Sequence of chain 1.I:
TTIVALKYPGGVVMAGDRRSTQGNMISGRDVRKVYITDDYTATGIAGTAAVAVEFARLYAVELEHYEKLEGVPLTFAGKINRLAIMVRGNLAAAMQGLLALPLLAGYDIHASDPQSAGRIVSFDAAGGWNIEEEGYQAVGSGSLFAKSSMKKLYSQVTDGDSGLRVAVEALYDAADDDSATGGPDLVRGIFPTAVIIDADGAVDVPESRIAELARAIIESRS

Binding-site contacts:
Ligand atom C10 contacts residue ALA52 of chain 1.I at 3.5 Å (hydrophobic).
Ligand atom C24 contacts residue ASP124 of chain 1.J at 3.6 Å.
Ligand atom C21 contacts residue ASP124 of chain 1.J at 3.5 Å.
Ligand atom C19 contacts residue THR21 of chain 1.I at 3.4 Å.
Ligand atom C20 contacts residue THR21 of chain 1.I at 3.7 Å.
Ligand atom N03 contacts residue THR21 of chain 1.I at 2.7 Å (h-bond).
Ligand atom C27 contacts residue SER122 of chain 1.J at 3.6 Å.
Ligand atom C22 contacts residue GLN22 of chain 1.I at 3.7 Å.
Ligand atom C27 contacts residue PHE123 of chain 1.J at 3.6 Å (hydrophobic).
Ligand atom C15 contacts residue ALA49 of chain 1.I at 3.5 Å (hydrophobic).
Ligand atom N06 contacts residue THR1 of chain 1.I at 3.7 Å.
Ligand atom O28 contacts residue SER27 of chain 1.I at 2.7 Å (h-bond).
Ligand atom C16 contacts residue ALA49 of chain 1.I at 3.7 Å (hydrophobic).
Ligand atom O39 contacts residue GLN22 of chain 1.I at 3.7 Å.
Ligand atom O18 contacts residue THR21 of chain 1.I at 3.2 Å (h-bond).
Ligand atom C10 contacts residue ILE45 of chain 1.I at 3.2 Å (hydrophobic).
Ligand atom C07 contacts residue THR1 of chain 1.I at 3.2 Å.
Ligand atom C16 contacts residue VAL31 of chain 1.I at 3.6 Å (hydrophobic).
Ligand atom C07 contacts residue LYS33 of chain 1.I at 3.7 Å.
Ligand atom C04 contacts residue THR21 of chain 1.I at 3.6 Å.
Ligand atom O01 contacts residue ALA49 of chain 1.I at 3.1 Å (h-bond).
Ligand atom C13 contacts residue ALA49 of chain 1.I at 3.7 Å (hydrophobic).
Ligand atom C02 contacts residue THR21 of chain 1.I at 3.6 Å.
Ligand atom O18 contacts residue SER20 of chain 1.I at 3.3 Å.
Ligand atom C11 contacts residue ALA52 of chain 1.I at 3.7 Å (hydrophobic).
Ligand atom N29 contacts residue ASP124 of chain 1.J at 2.9 Å (salt-bridge).
Ligand atom C21 contacts residue SER20 of chain 1.I at 3.7 Å.
Ligand atom C22 contacts residue SER27 of chain 1.I at 3.6 Å.
Ligand atom C14 contacts residue ALA49 of chain 1.I at 3.5 Å (hydrophobic).
Ligand atom N06 contacts residue GLY47 of chain 1.I at 2.9 Å (h-bond).
Ligand atom C09 contacts residue LYS33 of chain 1.I at 3.6 Å.
Ligand atom C20 contacts residue ASP124 of chain 1.J at 3.7 Å.
Ligand atom C15 contacts residue VAL31 of chain 1.I at 3.4 Å (hydrophobic).
Ligand atom C24 contacts residue GLY128 of chain 1.J at 3.5 Å.
Ligand atom C34 contacts residue ALA126 of chain 1.J at 3.7 Å (hydrophobic).
Ligand atom C36 contacts residue MET95 of chain 1.J at 3.6 Å (hydrophobic).
Ligand atom C09 contacts residue ILE45 of chain 1.I at 3.4 Å (hydrophobic).
Ligand atom O28 contacts residue GLN22 of chain 1.I at 3.0 Å (h-bond).
Ligand atom C10 contacts residue LYS33 of chain 1.I at 3.6 Å.
Ligand atom C25 contacts residue TRP129 of chain 1.J at 3.4 Å (hydrophobic).

The small molecule below binds the protein below.
Small molecule (SMILES): CCN(CC)C(=O)C[C@H](NC(=O)CCc1ccccc1)C(=O)N[C@@H](C)C(=O)NCc1cccc2ccccc12

Sequence of chain 1.J:
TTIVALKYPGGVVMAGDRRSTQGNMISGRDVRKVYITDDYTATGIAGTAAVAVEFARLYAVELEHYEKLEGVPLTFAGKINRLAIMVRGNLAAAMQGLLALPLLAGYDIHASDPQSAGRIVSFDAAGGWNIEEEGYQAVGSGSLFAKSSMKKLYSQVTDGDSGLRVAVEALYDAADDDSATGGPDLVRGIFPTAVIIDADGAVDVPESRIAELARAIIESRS